Binding-site contacts:
Ligand atom C17 contacts residue MET122 of chain 1.A at 3.6 Å (hydrophobic).
Ligand atom F6 contacts residue LEU240 of chain 1.A at 3.4 Å.
Ligand atom C13 contacts residue ALA125 of chain 1.A at 3.6 Å (hydrophobic).
Ligand atom O2 contacts residue PHE135 of chain 1.A at 3.6 Å.
Ligand atom F1 contacts residue HIS236 of chain 1.A at 3.2 Å.
Ligand atom O3 contacts residue PHE135 of chain 1.A at 3.6 Å.
Ligand atom C6 contacts residue LEU81 of chain 1.A at 3.8 Å (hydrophobic).
Ligand atom O4 contacts residue HIS236 of chain 1.A at 3.1 Å (h-bond).
Ligand atom C5 contacts residue CYS77 of chain 1.A at 3.3 Å (hydrophobic).
Ligand atom C18 contacts residue VAL133 of chain 1.A at 3.7 Å (hydrophobic).
Ligand atom O3 contacts residue HIS80 of chain 1.A at 3.8 Å.
Ligand atom F contacts residue ILE157 of chain 1.A at 3.5 Å.
Ligand atom F6 contacts residue MET115 of chain 1.A at 3.4 Å.
Ligand atom S contacts residue MET122 of chain 1.A at 3.5 Å (h-bond).
Ligand atom C8 contacts residue ALA84 of chain 1.A at 3.6 Å (hydrophobic).
Ligand atom C16 contacts residue PHE145 of chain 1.A at 3.6 Å (hydrophobic).
Ligand atom C3 contacts residue LEU81 of chain 1.A at 3.8 Å (hydrophobic).
Ligand atom O4 contacts residue MET115 of chain 1.A at 3.5 Å.
Ligand atom F contacts residue MET122 of chain 1.A at 3.7 Å.
Ligand atom O3 contacts residue CYS77 of chain 1.A at 3.2 Å (h-bond).
Ligand atom C18 contacts residue PHE145 of chain 1.A at 3.7 Å (hydrophobic).
Ligand atom O1 contacts residue ARG121 of chain 1.A at 3.1 Å (salt-bridge).
Ligand atom C18 contacts residue MET122 of chain 1.A at 3.5 Å (hydrophobic).
Ligand atom F6 contacts residue HIS236 of chain 1.A at 3.8 Å.
Ligand atom O1 contacts residue ARG124 of chain 1.A at 3.4 Å (salt-bridge).
Ligand atom F5 contacts residue TRP74 of chain 1.A at 3.3 Å.
Ligand atom F6 contacts residue LEU81 of chain 1.A at 3.7 Å.
Ligand atom C6 contacts residue HIS80 of chain 1.A at 3.7 Å.
Ligand atom F contacts residue PHE158 of chain 1.A at 3.5 Å.
Ligand atom C12 contacts residue CYS42 of chain 1.A at 3.7 Å (hydrophobic).
Ligand atom F2 contacts residue ILE154 of chain 1.A at 3.5 Å.
Ligand atom F5 contacts residue LEU240 of chain 1.A at 3.7 Å.
Ligand atom O contacts residue MET122 of chain 1.A at 3.6 Å.
Ligand atom C12 contacts residue GLN43 of chain 1.A at 3.5 Å.
Ligand atom F2 contacts residue ILE157 of chain 1.A at 3.3 Å.
Ligand atom C17 contacts residue PHE145 of chain 1.A at 3.5 Å (hydrophobic).
Ligand atom F4 contacts residue HIS236 of chain 1.A at 3.2 Å.
Ligand atom O4 contacts residue ILE157 of chain 1.A at 3.1 Å.
Ligand atom O2 contacts residue HIS80 of chain 1.A at 3.5 Å.
Ligand atom C15 contacts residue PHE145 of chain 1.A at 3.6 Å (hydrophobic).

Sequence of chain 1.A:
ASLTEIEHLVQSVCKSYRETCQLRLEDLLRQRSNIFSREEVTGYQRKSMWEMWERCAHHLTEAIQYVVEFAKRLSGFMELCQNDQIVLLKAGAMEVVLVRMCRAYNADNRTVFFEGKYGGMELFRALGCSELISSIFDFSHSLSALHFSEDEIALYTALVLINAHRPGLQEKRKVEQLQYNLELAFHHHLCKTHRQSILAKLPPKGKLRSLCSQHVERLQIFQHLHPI

The protein below binds the small molecule below.
Small molecule (SMILES): CC(C)(O)CNC(=O)C[C@H]1CN(S(=O)(=O)c2ccc(F)cc2)c2ccc(C(O)(C(F)(F)F)C(F)(F)F)cc2S1